Binding-site contacts:
Ligand atom O5 contacts residue ASN87 of chain 3.L at 2.4 Å (h-bond).
Ligand atom C4 contacts residue ASN87 of chain 3.L at 4.2 Å.
Ligand atom C3 contacts residue ASN87 of chain 3.L at 3.8 Å.
Ligand atom O5 contacts residue TRP90 of chain 3.L at 4.4 Å.
Ligand atom C7 contacts residue ASN87 of chain 3.L at 3.2 Å.
Ligand atom C1 contacts residue ASN87 of chain 3.L at 1.4 Å.
Ligand atom C5 contacts residue ASN87 of chain 3.L at 3.7 Å.
Ligand atom N2 contacts residue ASN87 of chain 3.L at 2.9 Å (h-bond).
Ligand atom O7 contacts residue ASN87 of chain 3.L at 3.1 Å (h-bond).
Ligand atom C1 contacts residue SER89 of chain 3.L at 3.5 Å.
Ligand atom O5 contacts residue SER89 of chain 3.L at 3.5 Å (h-bond).
Ligand atom C2 contacts residue ASN87 of chain 3.L at 2.5 Å.
Ligand atom O6 contacts residue ILE117 of chain 3.L at 4.2 Å.
Ligand atom C8 contacts residue ASN87 of chain 3.L at 4.1 Å.
Ligand atom C5 contacts residue SER89 of chain 3.L at 4.4 Å.

The protein below binds the small molecule below.
Small molecule (SMILES): CC(=O)N[C@@H]1[C@@H](O)[C@H](O)[C@@H](CO)O[C@H]1O

Sequence of chain 3.L:
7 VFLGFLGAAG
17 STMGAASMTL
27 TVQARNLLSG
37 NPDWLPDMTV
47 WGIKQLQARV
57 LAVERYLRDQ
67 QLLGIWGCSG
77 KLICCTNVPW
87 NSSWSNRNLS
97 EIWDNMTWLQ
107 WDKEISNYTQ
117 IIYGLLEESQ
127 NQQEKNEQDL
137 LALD